Binding-site contacts:
Ligand atom N1 contacts residue PHE459 of chain 1.F at 3.8 Å.
Ligand atom C5 contacts residue ALA529 of chain 1.F at 3.4 Å (hydrophobic).
Ligand atom N8 contacts residue ALA529 of chain 1.F at 3.1 Å (h-bond).
Ligand atom C5 contacts residue GLU232 of chain 1.F at 3.5 Å.
Ligand atom N8 contacts residue ALA528 of chain 1.F at 3.6 Å.
Ligand atom N9 contacts residue GLU730 of chain 1.F at 2.4 Å (salt-bridge).
Ligand atom C4 contacts residue GLU730 of chain 1.F at 3.7 Å.
Ligand atom N3 contacts residue ALA529 of chain 1.F at 3.4 Å.
Ligand atom C6 contacts residue PHE459 of chain 1.F at 4.0 Å (hydrophobic).
Ligand atom N9 contacts residue PHE344 of chain 1.F at 3.6 Å.
Ligand atom C4 contacts residue PHE344 of chain 1.F at 3.2 Å (hydrophobic).
Ligand atom O2 contacts residue ARG310 of chain 1.F at 2.6 Å (salt-bridge).
Ligand atom C7 contacts residue GLU232 of chain 1.F at 3.0 Å.
Ligand atom C5 contacts residue PHE344 of chain 1.F at 3.2 Å (hydrophobic).
Ligand atom C6 contacts residue GLU232 of chain 1.F at 3.6 Å.
Ligand atom O2 contacts residue THR460 of chain 1.F at 4.0 Å.
Ligand atom C4 contacts residue ALA529 of chain 1.F at 3.1 Å (hydrophobic).
Ligand atom O6 contacts residue PHE344 of chain 1.F at 3.4 Å.
Ligand atom C5 contacts residue ALA528 of chain 1.F at 3.7 Å (hydrophobic).
Ligand atom N3 contacts residue PHE344 of chain 1.F at 3.1 Å.
Ligand atom C7 contacts residue MOS1 of chain 1.BA at 2.9 Å.
Ligand atom N9 contacts residue MOS1 of chain 1.BA at 2.8 Å.
Ligand atom O2 contacts residue PHE344 of chain 1.F at 3.2 Å.
Ligand atom C7 contacts residue ALA528 of chain 1.F at 3.1 Å (hydrophobic).
Ligand atom N3 contacts residue ARG310 of chain 1.F at 3.5 Å (salt-bridge).
Ligand atom N8 contacts residue GLU730 of chain 1.F at 2.8 Å (salt-bridge).
Ligand atom N9 contacts residue MTE1 of chain 1.AA at 3.6 Å.
Ligand atom N9 contacts residue ALA529 of chain 1.F at 2.9 Å (h-bond).
Ligand atom C2 contacts residue ALA529 of chain 1.F at 3.8 Å (hydrophobic).
Ligand atom C7 contacts residue ALA529 of chain 1.F at 3.3 Å (hydrophobic).
Ligand atom C6 contacts residue PHE344 of chain 1.F at 3.1 Å (hydrophobic).
Ligand atom O6 contacts residue GLU232 of chain 1.F at 2.8 Å (salt-bridge).
Ligand atom N8 contacts residue MTE1 of chain 1.AA at 3.1 Å (h-bond).
Ligand atom N1 contacts residue PHE344 of chain 1.F at 3.0 Å.
Ligand atom C2 contacts residue ARG310 of chain 1.F at 3.6 Å.
Ligand atom C2 contacts residue PHE344 of chain 1.F at 2.9 Å (hydrophobic).
Ligand atom O6 contacts residue PHE459 of chain 1.F at 3.7 Å.
Ligand atom N8 contacts residue MOS1 of chain 1.BA at 1.8 Å.
Ligand atom N8 contacts residue PHE344 of chain 1.F at 4.0 Å.
Ligand atom C7 contacts residue PHE344 of chain 1.F at 3.6 Å (hydrophobic).

The protein below binds the small molecule below.
Small molecule (SMILES): O=c1nc2[nH][nH]cc-2c(=O)[nH]1

Sequence of chain 1.F:
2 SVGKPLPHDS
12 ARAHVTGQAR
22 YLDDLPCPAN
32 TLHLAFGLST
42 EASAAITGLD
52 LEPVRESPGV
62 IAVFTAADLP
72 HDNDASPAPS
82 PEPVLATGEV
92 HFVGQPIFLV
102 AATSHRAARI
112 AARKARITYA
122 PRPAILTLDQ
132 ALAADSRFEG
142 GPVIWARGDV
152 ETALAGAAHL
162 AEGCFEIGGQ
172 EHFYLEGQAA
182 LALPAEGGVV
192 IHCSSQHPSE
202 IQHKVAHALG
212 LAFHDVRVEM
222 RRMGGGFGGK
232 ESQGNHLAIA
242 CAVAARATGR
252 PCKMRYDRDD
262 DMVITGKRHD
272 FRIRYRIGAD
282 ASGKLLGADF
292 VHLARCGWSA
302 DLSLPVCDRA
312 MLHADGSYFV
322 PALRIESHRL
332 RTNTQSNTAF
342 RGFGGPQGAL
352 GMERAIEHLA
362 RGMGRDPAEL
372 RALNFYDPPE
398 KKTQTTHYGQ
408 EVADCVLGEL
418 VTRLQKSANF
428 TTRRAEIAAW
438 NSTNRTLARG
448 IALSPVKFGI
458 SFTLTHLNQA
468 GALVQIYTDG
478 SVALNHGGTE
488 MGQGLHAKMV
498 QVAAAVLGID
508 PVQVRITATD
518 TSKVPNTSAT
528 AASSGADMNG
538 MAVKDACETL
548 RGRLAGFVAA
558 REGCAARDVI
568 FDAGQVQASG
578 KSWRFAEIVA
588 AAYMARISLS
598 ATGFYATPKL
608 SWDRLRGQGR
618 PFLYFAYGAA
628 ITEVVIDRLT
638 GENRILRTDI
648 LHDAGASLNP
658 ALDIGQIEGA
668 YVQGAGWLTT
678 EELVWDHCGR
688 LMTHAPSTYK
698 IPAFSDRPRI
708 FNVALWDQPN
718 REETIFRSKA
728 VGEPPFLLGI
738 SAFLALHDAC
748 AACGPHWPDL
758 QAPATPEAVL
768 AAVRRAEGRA